Sequence of chain 1.B:
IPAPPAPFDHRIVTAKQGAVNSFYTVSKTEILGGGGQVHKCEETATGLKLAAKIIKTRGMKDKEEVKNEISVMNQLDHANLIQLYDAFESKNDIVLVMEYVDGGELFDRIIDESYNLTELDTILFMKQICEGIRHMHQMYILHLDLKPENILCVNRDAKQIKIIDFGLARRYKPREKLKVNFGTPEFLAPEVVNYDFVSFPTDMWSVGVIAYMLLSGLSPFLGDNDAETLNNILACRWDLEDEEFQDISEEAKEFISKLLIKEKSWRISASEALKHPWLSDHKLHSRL

This small molecule binds to this protein.
Small molecule (SMILES): Cc1nc(N)sc1-c1ccnc(Nc2cccc(-n3oo3)c2)n1

Binding-site contacts:
Ligand atom C1A contacts residue VAL105 of chain 1.B at 3.9 Å (hydrophobic).
Ligand atom O9B contacts residue LEU97 of chain 1.B at 2.8 Å (h-bond).
Ligand atom C1B contacts residue VAL168 of chain 1.B at 3.5 Å (hydrophobic).
Ligand atom O8B contacts residue LEU173 of chain 1.B at 3.6 Å (h-bond).
Ligand atom N1 contacts residue VAL168 of chain 1.B at 3.2 Å (h-bond).
Ligand atom C2B contacts residue GLY171 of chain 1.B at 3.9 Å.
Ligand atom N1 contacts residue LEU219 of chain 1.B at 4.0 Å.
Ligand atom C3B contacts residue LEU97 of chain 1.B at 4.0 Å (hydrophobic).
Ligand atom C6 contacts residue GLU166 of chain 1.B at 3.4 Å.
Ligand atom N7 contacts residue VAL168 of chain 1.B at 2.9 Å (h-bond).
Ligand atom C2B contacts residue LEU219 of chain 1.B at 3.6 Å (hydrophobic).
Ligand atom N2A contacts residue VAL105 of chain 1.B at 3.6 Å.
Ligand atom N7B contacts residue GLY171 of chain 1.B at 3.6 Å.
Ligand atom N2A contacts residue ILE231 of chain 1.B at 3.7 Å.
Ligand atom C4B contacts residue GLY171 of chain 1.B at 3.0 Å.
Ligand atom C1A contacts residue ILE231 of chain 1.B at 4.0 Å (hydrophobic).
Ligand atom C2 contacts residue LEU97 of chain 1.B at 3.9 Å (hydrophobic).
Ligand atom C6B contacts residue VAL168 of chain 1.B at 3.3 Å (hydrophobic).
Ligand atom C3A contacts residue ILE231 of chain 1.B at 4.0 Å (hydrophobic).
Ligand atom N3 contacts residue LEU97 of chain 1.B at 3.9 Å.
Ligand atom O9B contacts residue LEU173 of chain 1.B at 3.8 Å.
Ligand atom O8B contacts residue GLY171 of chain 1.B at 3.8 Å.
Ligand atom C1B contacts residue GLY171 of chain 1.B at 3.9 Å.
Ligand atom C6 contacts residue VAL168 of chain 1.B at 3.9 Å (hydrophobic).
Ligand atom C2 contacts residue LEU219 of chain 1.B at 3.5 Å (hydrophobic).
Ligand atom C6A contacts residue MET165 of chain 1.B at 3.7 Å (hydrophobic).
Ligand atom N7B contacts residue LEU97 of chain 1.B at 3.4 Å (h-bond).
Ligand atom C6A contacts residue ILE231 of chain 1.B at 3.8 Å (hydrophobic).
Ligand atom N7A contacts residue LEU173 of chain 1.B at 4.0 Å.
Ligand atom N3 contacts residue LEU219 of chain 1.B at 3.8 Å.
Ligand atom O8B contacts residue LEU97 of chain 1.B at 3.9 Å.
Ligand atom N7A contacts residue GLY98 of chain 1.B at 3.6 Å.
Ligand atom C2 contacts residue VAL168 of chain 1.B at 3.9 Å (hydrophobic).
Ligand atom C6B contacts residue GLY171 of chain 1.B at 3.5 Å.
Ligand atom C6B contacts residue TYR167 of chain 1.B at 3.9 Å (hydrophobic).
Ligand atom C6 contacts residue ALA118 of chain 1.B at 3.9 Å (hydrophobic).
Ligand atom C5B contacts residue GLY171 of chain 1.B at 3.5 Å.
Ligand atom N7 contacts residue LEU219 of chain 1.B at 3.6 Å.
Ligand atom N1 contacts residue TYR167 of chain 1.B at 3.9 Å.
Ligand atom C3B contacts residue GLY171 of chain 1.B at 3.2 Å.